Binding-site contacts:
Ligand atom C3' contacts residue ASP112 of chain 1.A at 3.9 Å.
Ligand atom O3P contacts residue THR116 of chain 1.A at 3.1 Å (h-bond).
Ligand atom O3' contacts residue ILE113 of chain 1.A at 3.9 Å.
Ligand atom N3 contacts residue PHE164 of chain 1.A at 3.9 Å.
Ligand atom O6 contacts residue LYS143 of chain 1.A at 2.5 Å (salt-bridge).
Ligand atom C2 contacts residue VAL165 of chain 1.A at 3.1 Å (hydrophobic).
Ligand atom C2' contacts residue ILE113 of chain 1.A at 4.1 Å (hydrophobic).
Ligand atom N3 contacts residue ASP171 of chain 1.A at 3.6 Å.
Ligand atom O3' contacts residue GLU111 of chain 1.A at 3.0 Å (salt-bridge).
Ligand atom O1P contacts residue THR116 of chain 1.A at 2.8 Å (h-bond).
Ligand atom O2' contacts residue ASP112 of chain 1.A at 3.6 Å.
Ligand atom O2P contacts residue ASP115 of chain 1.A at 2.5 Å (salt-bridge).
Ligand atom O2P contacts residue ALA117 of chain 1.A at 2.8 Å (h-bond).
Ligand atom C8 contacts residue ILE113 of chain 1.A at 3.9 Å (hydrophobic).
Ligand atom O5' contacts residue ASP115 of chain 1.A at 3.7 Å.
Ligand atom O3P contacts residue ALA117 of chain 1.A at 3.6 Å (h-bond).
Ligand atom O1P contacts residue ASP115 of chain 1.A at 2.9 Å.
Ligand atom O6 contacts residue ALA163 of chain 1.A at 3.3 Å (h-bond).
Ligand atom C2 contacts residue ASP171 of chain 1.A at 3.4 Å.
Ligand atom P contacts residue THR116 of chain 1.A at 3.2 Å.
Ligand atom O2P contacts residue THR116 of chain 1.A at 2.6 Å (h-bond).
Ligand atom O3P contacts residue THR119 of chain 1.A at 4.1 Å.
Ligand atom C2 contacts residue PHE164 of chain 1.A at 3.4 Å (hydrophobic).
Ligand atom O6 contacts residue PHE164 of chain 1.A at 3.9 Å.
Ligand atom N7 contacts residue ILE113 of chain 1.A at 3.9 Å.
Ligand atom O3P contacts residue LEU118 of chain 1.A at 3.9 Å.
Ligand atom C6 contacts residue LYS143 of chain 1.A at 3.5 Å.
Ligand atom C3' contacts residue ILE113 of chain 1.A at 3.8 Å (hydrophobic).
Ligand atom P contacts residue ALA117 of chain 1.A at 3.6 Å.
Ligand atom N1 contacts residue VAL165 of chain 1.A at 2.8 Å (h-bond).
Ligand atom C2' contacts residue ASP112 of chain 1.A at 3.5 Å.
Ligand atom C8 contacts residue ASP115 of chain 1.A at 3.5 Å.
Ligand atom P contacts residue ASP115 of chain 1.A at 3.2 Å.
Ligand atom C6 contacts residue VAL165 of chain 1.A at 3.5 Å (hydrophobic).
Ligand atom O6 contacts residue VAL165 of chain 1.A at 3.0 Å (h-bond).
Ligand atom O2P contacts residue VAL114 of chain 1.A at 3.7 Å.
Ligand atom N7 contacts residue LYS143 of chain 1.A at 3.9 Å.
Ligand atom N1 contacts residue PHE164 of chain 1.A at 3.8 Å.
Ligand atom N7 contacts residue ASP115 of chain 1.A at 2.9 Å (salt-bridge).
Ligand atom O3' contacts residue ASP112 of chain 1.A at 3.0 Å (salt-bridge).

Sequence of chain 1.A:
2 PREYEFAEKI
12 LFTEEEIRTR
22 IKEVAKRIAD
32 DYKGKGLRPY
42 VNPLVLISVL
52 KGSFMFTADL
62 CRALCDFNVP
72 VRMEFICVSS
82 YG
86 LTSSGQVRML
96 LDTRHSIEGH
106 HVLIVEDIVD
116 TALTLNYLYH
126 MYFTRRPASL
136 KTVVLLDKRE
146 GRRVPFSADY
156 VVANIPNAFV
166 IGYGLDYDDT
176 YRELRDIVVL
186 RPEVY

A protein and the small-molecule ligand that binds it are described below.
Small molecule (SMILES): O=c1[nH]cnc2c1ncn2[C@@H]1O[C@H](COP(=O)(O)O)[C@@H](O)[C@H]1O